Binding-site contacts:
Ligand atom C2 contacts residue ASN179 of chain 1.B at 2.5 Å.
Ligand atom C8 contacts residue PHE209 of chain 1.B at 3.8 Å (hydrophobic).
Ligand atom N2 contacts residue GLU211 of chain 1.B at 2.4 Å (salt-bridge).
Ligand atom C8 contacts residue GLU211 of chain 1.B at 3.2 Å.
Ligand atom C5 contacts residue THR181 of chain 1.B at 3.9 Å.
Ligand atom O6 contacts residue ASP182 of chain 1.B at 3.4 Å.
Ligand atom C1 contacts residue ASP182 of chain 1.B at 3.8 Å.
Ligand atom O7 contacts residue ASN179 of chain 1.B at 3.6 Å.
Ligand atom C6 contacts residue THR181 of chain 1.B at 4.1 Å.
Ligand atom C1 contacts residue GLU211 of chain 1.B at 3.7 Å.
Ligand atom C7 contacts residue ASN179 of chain 1.B at 3.5 Å.
Ligand atom C8 contacts residue THR181 of chain 1.B at 4.3 Å.
Ligand atom N2 contacts residue ASN179 of chain 1.B at 2.9 Å (h-bond).
Ligand atom C1 contacts residue THR181 of chain 1.B at 4.1 Å.
Ligand atom O7 contacts residue GLU211 of chain 1.B at 4.4 Å.
Ligand atom O5 contacts residue THR181 of chain 1.B at 4.0 Å.
Ligand atom O5 contacts residue ASN179 of chain 1.B at 2.3 Å (h-bond).
Ligand atom C5 contacts residue ASP182 of chain 1.B at 4.0 Å.
Ligand atom C3 contacts residue GLU211 of chain 1.B at 3.7 Å.
Ligand atom O5 contacts residue ASP182 of chain 1.B at 3.0 Å (salt-bridge).
Ligand atom C8 contacts residue PHE186 of chain 1.B at 3.9 Å (hydrophobic).
Ligand atom C2 contacts residue GLU211 of chain 1.B at 3.4 Å.
Ligand atom C8 contacts residue VAL212 of chain 1.B at 4.1 Å (hydrophobic).
Ligand atom C3 contacts residue ASN179 of chain 1.B at 3.8 Å.
Ligand atom C1 contacts residue ASN179 of chain 1.B at 1.4 Å.
Ligand atom C5 contacts residue ASN179 of chain 1.B at 3.6 Å.
Ligand atom O3 contacts residue GLU211 of chain 1.B at 4.2 Å.
Ligand atom C7 contacts residue GLU211 of chain 1.B at 3.2 Å.
Ligand atom O6 contacts residue THR181 of chain 1.B at 3.2 Å.
Ligand atom C6 contacts residue ASP182 of chain 1.B at 3.6 Å.
Ligand atom C4 contacts residue ASN179 of chain 1.B at 4.2 Å.

Sequence of chain 1.B:
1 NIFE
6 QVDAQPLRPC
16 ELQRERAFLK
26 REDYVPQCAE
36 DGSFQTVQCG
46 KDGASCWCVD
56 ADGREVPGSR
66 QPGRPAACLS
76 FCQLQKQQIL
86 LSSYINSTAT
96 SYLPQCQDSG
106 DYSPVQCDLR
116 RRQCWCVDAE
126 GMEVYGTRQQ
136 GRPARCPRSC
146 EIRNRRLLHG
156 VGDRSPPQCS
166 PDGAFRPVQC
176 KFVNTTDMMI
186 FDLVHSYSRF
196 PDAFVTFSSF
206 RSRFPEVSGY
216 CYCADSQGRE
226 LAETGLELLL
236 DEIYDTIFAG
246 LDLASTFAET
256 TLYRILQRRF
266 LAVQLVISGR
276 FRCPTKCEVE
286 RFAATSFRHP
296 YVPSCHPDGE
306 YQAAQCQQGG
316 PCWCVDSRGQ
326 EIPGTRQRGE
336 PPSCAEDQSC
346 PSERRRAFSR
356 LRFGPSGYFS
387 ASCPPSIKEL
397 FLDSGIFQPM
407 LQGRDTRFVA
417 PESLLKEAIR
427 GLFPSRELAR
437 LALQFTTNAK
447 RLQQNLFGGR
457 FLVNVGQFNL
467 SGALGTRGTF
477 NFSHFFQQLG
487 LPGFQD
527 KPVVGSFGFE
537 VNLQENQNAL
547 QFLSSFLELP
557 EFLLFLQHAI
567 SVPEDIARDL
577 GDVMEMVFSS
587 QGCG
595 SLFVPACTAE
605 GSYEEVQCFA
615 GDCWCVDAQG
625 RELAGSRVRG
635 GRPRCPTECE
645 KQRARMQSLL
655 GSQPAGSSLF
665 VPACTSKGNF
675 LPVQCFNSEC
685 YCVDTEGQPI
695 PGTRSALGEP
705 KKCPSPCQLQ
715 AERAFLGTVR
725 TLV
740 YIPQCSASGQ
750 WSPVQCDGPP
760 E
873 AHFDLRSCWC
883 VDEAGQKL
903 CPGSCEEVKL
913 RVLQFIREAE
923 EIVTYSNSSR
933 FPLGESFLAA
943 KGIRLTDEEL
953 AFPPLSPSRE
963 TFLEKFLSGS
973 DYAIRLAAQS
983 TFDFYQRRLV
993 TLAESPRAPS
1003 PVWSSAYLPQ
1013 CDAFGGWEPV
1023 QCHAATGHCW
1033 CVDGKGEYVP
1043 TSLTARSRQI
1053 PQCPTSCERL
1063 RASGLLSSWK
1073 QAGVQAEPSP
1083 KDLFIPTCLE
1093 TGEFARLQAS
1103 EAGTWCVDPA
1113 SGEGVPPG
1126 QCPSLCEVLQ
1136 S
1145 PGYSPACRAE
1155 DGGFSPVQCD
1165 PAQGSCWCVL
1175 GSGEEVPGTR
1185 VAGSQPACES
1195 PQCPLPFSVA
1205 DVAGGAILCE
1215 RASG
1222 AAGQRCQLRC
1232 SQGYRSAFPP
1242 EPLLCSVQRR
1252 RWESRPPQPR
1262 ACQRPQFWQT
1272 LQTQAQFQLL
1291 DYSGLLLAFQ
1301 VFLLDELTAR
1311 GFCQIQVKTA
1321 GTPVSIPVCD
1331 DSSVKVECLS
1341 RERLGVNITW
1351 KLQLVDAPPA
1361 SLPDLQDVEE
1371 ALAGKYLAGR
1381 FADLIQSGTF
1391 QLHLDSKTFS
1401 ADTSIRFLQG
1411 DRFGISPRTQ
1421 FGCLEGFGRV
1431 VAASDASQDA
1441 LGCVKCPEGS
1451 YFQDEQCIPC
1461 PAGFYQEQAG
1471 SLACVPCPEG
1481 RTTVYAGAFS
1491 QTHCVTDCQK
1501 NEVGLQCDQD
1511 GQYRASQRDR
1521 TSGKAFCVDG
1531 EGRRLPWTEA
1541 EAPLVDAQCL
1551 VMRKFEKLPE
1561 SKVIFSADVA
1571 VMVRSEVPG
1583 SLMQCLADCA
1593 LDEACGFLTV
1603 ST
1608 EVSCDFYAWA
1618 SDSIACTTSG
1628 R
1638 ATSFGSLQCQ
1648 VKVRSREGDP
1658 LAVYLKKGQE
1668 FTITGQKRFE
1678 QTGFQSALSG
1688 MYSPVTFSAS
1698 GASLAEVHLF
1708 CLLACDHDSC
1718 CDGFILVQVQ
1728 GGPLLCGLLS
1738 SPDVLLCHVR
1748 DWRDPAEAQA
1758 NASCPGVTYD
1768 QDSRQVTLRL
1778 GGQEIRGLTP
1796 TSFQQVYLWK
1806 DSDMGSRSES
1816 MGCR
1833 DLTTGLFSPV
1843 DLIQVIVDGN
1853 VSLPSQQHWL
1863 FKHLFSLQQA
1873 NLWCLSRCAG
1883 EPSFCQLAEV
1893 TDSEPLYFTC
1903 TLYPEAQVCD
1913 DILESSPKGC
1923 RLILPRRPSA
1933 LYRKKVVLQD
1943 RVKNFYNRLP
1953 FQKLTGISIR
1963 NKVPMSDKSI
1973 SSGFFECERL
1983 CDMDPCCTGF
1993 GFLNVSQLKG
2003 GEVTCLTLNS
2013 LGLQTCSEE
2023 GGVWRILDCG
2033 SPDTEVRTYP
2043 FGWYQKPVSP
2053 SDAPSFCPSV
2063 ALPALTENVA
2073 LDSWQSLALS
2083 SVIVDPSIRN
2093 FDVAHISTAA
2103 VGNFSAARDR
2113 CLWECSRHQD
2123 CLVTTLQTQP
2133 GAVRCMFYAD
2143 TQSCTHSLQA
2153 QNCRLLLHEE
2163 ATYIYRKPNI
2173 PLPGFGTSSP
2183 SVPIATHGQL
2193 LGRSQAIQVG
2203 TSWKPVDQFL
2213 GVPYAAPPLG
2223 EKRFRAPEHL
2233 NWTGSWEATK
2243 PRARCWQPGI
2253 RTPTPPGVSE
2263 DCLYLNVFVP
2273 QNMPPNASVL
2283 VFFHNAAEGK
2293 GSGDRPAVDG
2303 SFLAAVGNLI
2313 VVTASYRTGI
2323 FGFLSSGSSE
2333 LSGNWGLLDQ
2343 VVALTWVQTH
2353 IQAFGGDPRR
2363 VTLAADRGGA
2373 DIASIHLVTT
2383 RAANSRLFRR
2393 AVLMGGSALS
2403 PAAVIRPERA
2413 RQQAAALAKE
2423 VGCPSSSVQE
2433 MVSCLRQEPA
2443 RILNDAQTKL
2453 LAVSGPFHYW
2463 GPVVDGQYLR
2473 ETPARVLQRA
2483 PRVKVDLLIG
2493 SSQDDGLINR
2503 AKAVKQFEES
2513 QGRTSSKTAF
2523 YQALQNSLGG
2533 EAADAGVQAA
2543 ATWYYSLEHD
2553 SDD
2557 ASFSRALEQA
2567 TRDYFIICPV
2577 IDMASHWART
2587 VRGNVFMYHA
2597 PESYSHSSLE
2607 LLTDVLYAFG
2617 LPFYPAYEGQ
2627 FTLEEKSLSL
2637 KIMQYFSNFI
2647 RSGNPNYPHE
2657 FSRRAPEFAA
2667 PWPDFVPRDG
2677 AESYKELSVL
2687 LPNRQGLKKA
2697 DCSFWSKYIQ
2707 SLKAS

This small molecule binds to this protein.
Small molecule (SMILES): CC(=O)N[C@H]1[C@H](O[C@H]2[C@H](O)[C@@H](NC(C)=O)CO[C@@H]2CO)O[C@H](CO)[C@@H](O)[C@@H]1O